Sequence of chain 1.F:
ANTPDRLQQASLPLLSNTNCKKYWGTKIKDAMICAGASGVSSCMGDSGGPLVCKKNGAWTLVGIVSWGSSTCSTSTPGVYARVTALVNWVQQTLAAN

Sequence of chain 1.E:
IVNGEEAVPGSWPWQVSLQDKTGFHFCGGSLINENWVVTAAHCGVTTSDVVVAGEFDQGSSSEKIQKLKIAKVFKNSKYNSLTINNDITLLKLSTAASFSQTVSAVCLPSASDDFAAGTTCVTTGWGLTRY

Binding-site contacts:
Ligand atom CA contacts residue SER11 of chain 1.E at 3.5 Å.
Ligand atom CB contacts residue TRP12 of chain 1.E at 3.3 Å (hydrophobic).
Ligand atom C contacts residue ALA105 of chain 1.E at 3.6 Å (hydrophobic).
Ligand atom O contacts residue ALA58 of chain 1.F at 3.6 Å.
Ligand atom CG2 contacts residue GLY57 of chain 1.F at 3.9 Å.
Ligand atom CA contacts residue CYS107 of chain 1.E at 4.0 Å (hydrophobic).
Ligand atom CB contacts residue VAL106 of chain 1.E at 3.8 Å (hydrophobic).
Ligand atom CA contacts residue CYS107 of chain 1.E at 3.8 Å (hydrophobic).
Ligand atom N contacts residue CYS107 of chain 1.E at 3.7 Å.
Ligand atom CB contacts residue SER11 of chain 1.E at 3.8 Å.
Ligand atom C contacts residue CYS107 of chain 1.E at 3.3 Å (hydrophobic).
Ligand atom CB contacts residue CYS107 of chain 1.E at 3.2 Å (hydrophobic).
Ligand atom CB contacts residue PRO13 of chain 1.E at 3.7 Å (hydrophobic).
Ligand atom CB contacts residue GLY10 of chain 1.E at 3.7 Å.
Ligand atom SG contacts residue CYS107 of chain 1.E at 2.0 Å (h-bond).
Ligand atom CG2 contacts residue PRO9 of chain 1.E at 3.9 Å (hydrophobic).
Ligand atom CG contacts residue PRO13 of chain 1.E at 4.1 Å (hydrophobic).
Ligand atom CD1 contacts residue THR102 of chain 1.E at 3.8 Å.
Ligand atom CG2 contacts residue ALA58 of chain 1.F at 4.0 Å (hydrophobic).
Ligand atom N contacts residue VAL8 of chain 1.E at 4.0 Å.
Ligand atom N contacts residue VAL106 of chain 1.E at 4.1 Å.
Ligand atom O contacts residue TRP59 of chain 1.F at 2.9 Å (h-bond).
Ligand atom O contacts residue SER11 of chain 1.E at 3.3 Å.
Ligand atom CA contacts residue ALA105 of chain 1.E at 3.5 Å (hydrophobic).
Ligand atom CD1 contacts residue PRO9 of chain 1.E at 3.6 Å (hydrophobic).
Ligand atom O contacts residue SER11 of chain 1.E at 4.0 Å.
Ligand atom CG contacts residue TRP12 of chain 1.E at 3.6 Å (hydrophobic).
Ligand atom O contacts residue ALA58 of chain 1.F at 3.8 Å.
Ligand atom C contacts residue SER11 of chain 1.E at 3.9 Å.
Ligand atom CB contacts residue ALA105 of chain 1.E at 3.6 Å (hydrophobic).
Ligand atom CG contacts residue SER11 of chain 1.E at 3.5 Å.
Ligand atom O contacts residue CYS107 of chain 1.E at 3.1 Å (h-bond).
Ligand atom N contacts residue ALA105 of chain 1.E at 2.8 Å (h-bond).
Ligand atom CD contacts residue SER11 of chain 1.E at 3.6 Å.
Ligand atom N contacts residue SER11 of chain 1.E at 3.6 Å.
Ligand atom CA contacts residue TRP59 of chain 1.F at 3.6 Å (hydrophobic).
Ligand atom CB contacts residue GLN101 of chain 1.E at 3.3 Å.
Ligand atom CA contacts residue ALA105 of chain 1.E at 3.8 Å (hydrophobic).
Ligand atom C contacts residue TRP59 of chain 1.F at 3.8 Å (hydrophobic).
Ligand atom CD1 contacts residue GLY10 of chain 1.E at 3.7 Å.

A small-molecule ligand and the protein it binds are described below.
Small molecule (SMILES): CC[C@H](C)[C@H](NC(=O)[C@H](C)NC(=O)[C@@H]1CC=CN1C(=O)[C@@H](NC(=O)CNC(=O)[C@@H](N)CS)C(C)C)C(=O)N[C@@H](CCC(N)=O)C(=O)N1CC=C[C@H]1C(N)=O